Sequence of chain 2.B:
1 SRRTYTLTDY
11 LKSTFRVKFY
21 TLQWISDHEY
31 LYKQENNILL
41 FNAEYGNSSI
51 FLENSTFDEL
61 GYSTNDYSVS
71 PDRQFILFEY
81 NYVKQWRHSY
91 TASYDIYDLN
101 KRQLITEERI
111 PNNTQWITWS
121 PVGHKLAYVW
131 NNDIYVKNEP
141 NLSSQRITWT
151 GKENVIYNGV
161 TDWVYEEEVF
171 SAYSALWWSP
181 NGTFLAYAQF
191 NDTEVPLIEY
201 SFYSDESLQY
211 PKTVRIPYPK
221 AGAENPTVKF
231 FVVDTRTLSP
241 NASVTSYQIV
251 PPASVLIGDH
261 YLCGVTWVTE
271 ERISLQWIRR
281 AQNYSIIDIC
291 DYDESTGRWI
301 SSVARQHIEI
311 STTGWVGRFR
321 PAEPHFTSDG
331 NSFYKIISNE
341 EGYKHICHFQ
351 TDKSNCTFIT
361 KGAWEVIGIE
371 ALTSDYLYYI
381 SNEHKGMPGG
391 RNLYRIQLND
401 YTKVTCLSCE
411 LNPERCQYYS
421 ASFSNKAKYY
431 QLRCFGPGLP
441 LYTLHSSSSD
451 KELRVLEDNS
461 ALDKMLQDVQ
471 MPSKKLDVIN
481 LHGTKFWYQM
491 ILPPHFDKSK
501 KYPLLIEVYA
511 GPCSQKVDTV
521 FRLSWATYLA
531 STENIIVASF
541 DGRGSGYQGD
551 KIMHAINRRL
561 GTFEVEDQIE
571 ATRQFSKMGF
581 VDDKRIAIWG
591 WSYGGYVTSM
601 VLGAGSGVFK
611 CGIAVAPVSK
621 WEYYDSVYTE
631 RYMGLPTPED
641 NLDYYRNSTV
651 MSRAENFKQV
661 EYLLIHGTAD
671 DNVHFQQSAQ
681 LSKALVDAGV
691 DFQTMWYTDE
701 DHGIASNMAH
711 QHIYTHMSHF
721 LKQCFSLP

The protein below binds the small molecule below.
Small molecule (SMILES): CC(=O)N[C@@H]1[C@@H](O)[C@H](O)[C@@H](CO)O[C@H]1O

Binding-site contacts:
Ligand atom C8 contacts residue SER48 of chain 2.B at 4.2 Å.
Ligand atom C4 contacts residue ASN47 of chain 2.B at 4.2 Å.
Ligand atom C8 contacts residue SER49 of chain 2.B at 3.1 Å.
Ligand atom N2 contacts residue ASN47 of chain 2.B at 2.9 Å (h-bond).
Ligand atom N2 contacts residue ASN42 of chain 2.B at 4.0 Å.
Ligand atom O7 contacts residue SER49 of chain 2.B at 3.8 Å.
Ligand atom C7 contacts residue SER48 of chain 2.B at 4.0 Å.
Ligand atom C5 contacts residue TYR45 of chain 2.B at 4.3 Å (hydrophobic).
Ligand atom O7 contacts residue SER48 of chain 2.B at 3.2 Å (h-bond).
Ligand atom C3 contacts residue ASN47 of chain 2.B at 3.8 Å.
Ligand atom O6 contacts residue TYR45 of chain 2.B at 4.3 Å.
Ligand atom C7 contacts residue ASN47 of chain 2.B at 3.3 Å.
Ligand atom C2 contacts residue ASN47 of chain 2.B at 2.4 Å.
Ligand atom C5 contacts residue ASN47 of chain 2.B at 3.7 Å.
Ligand atom O5 contacts residue ASN47 of chain 2.B at 2.4 Å (h-bond).
Ligand atom C7 contacts residue SER49 of chain 2.B at 4.2 Å.
Ligand atom C8 contacts residue LEU40 of chain 2.B at 4.3 Å (hydrophobic).
Ligand atom C1 contacts residue ASN47 of chain 2.B at 1.4 Å.
Ligand atom O7 contacts residue ASN47 of chain 2.B at 3.0 Å (h-bond).